Binding-site contacts:
Ligand atom C1 contacts residue PRO102 of chain 1.B at 3.9 Å (hydrophobic).
Ligand atom C6 contacts residue TYR99 of chain 1.B at 3.4 Å (hydrophobic).
Ligand atom C21 contacts residue TYR40 of chain 1.A at 3.7 Å (hydrophobic).
Ligand atom C18 contacts residue TRP101 of chain 1.A at 4.0 Å (hydrophobic).
Ligand atom C21 contacts residue LEU93 of chain 1.A at 3.8 Å (hydrophobic).
Ligand atom C1 contacts residue TYR99 of chain 1.B at 4.0 Å (hydrophobic).
Ligand atom C13 contacts residue LEU54 of chain 1.A at 4.0 Å (hydrophobic).
Ligand atom C8 contacts residue TYR99 of chain 1.B at 4.1 Å (hydrophobic).
Ligand atom C7 contacts residue TYR36 of chain 1.A at 3.9 Å (hydrophobic).
Ligand atom C14 contacts residue GLU97 of chain 1.B at 3.5 Å.
Ligand atom C21 contacts residue HIS38 of chain 1.A at 3.9 Å.
Ligand atom C11 contacts residue LEU54 of chain 1.A at 3.7 Å (hydrophobic).
Ligand atom O3 contacts residue HIS38 of chain 1.A at 3.3 Å (h-bond).
Ligand atom C29 contacts residue HIS38 of chain 1.A at 3.7 Å.
Ligand atom C18 contacts residue LEU93 of chain 1.A at 4.1 Å (hydrophobic).
Ligand atom C14 contacts residue TYR40 of chain 1.A at 3.4 Å (hydrophobic).
Ligand atom O3 contacts residue SER95 of chain 1.A at 3.1 Å (h-bond).
Ligand atom O7 contacts residue TYR99 of chain 1.B at 3.2 Å.
Ligand atom O1 contacts residue HIS38 of chain 1.A at 3.6 Å.
Ligand atom O7 contacts residue SER101 of chain 1.B at 3.3 Å (h-bond).
Ligand atom C14 contacts residue ASP105 of chain 1.B at 3.4 Å.
Ligand atom C5 contacts residue GLU97 of chain 1.A at 3.7 Å.
Ligand atom C7 contacts residue GLU97 of chain 1.A at 3.7 Å.
Ligand atom O3 contacts residue GLU97 of chain 1.A at 3.7 Å.
Ligand atom C2 contacts residue HIS38 of chain 1.A at 3.6 Å.
Ligand atom C24 contacts residue TYR40 of chain 1.A at 4.1 Å (hydrophobic).
Ligand atom C26 contacts residue TYR53 of chain 1.A at 3.9 Å (hydrophobic).
Ligand atom C13 contacts residue PRO102 of chain 1.B at 3.7 Å (hydrophobic).
Ligand atom O7 contacts residue PRO102 of chain 1.B at 3.5 Å (h-bond).
Ligand atom C5 contacts residue TYR36 of chain 1.A at 3.5 Å (hydrophobic).
Ligand atom C10 contacts residue TYR99 of chain 1.B at 4.0 Å (hydrophobic).
Ligand atom C2 contacts residue ARG96 of chain 1.A at 3.9 Å.
Ligand atom C26 contacts residue HIS38 of chain 1.A at 4.0 Å.
Ligand atom O5 contacts residue GLU97 of chain 1.A at 3.5 Å (salt-bridge).
Ligand atom C11 contacts residue PRO102 of chain 1.B at 3.9 Å (hydrophobic).
Ligand atom C1 contacts residue TYR32 of chain 1.B at 3.9 Å (hydrophobic).
Ligand atom C14 contacts residue TYR99 of chain 1.B at 3.8 Å (hydrophobic).
Ligand atom C18 contacts residue SER95 of chain 1.A at 3.3 Å.
Ligand atom O3 contacts residue ARG96 of chain 1.A at 3.0 Å (salt-bridge).
Ligand atom O5 contacts residue TYR99 of chain 1.B at 3.4 Å.

Sequence of chain 1.A:
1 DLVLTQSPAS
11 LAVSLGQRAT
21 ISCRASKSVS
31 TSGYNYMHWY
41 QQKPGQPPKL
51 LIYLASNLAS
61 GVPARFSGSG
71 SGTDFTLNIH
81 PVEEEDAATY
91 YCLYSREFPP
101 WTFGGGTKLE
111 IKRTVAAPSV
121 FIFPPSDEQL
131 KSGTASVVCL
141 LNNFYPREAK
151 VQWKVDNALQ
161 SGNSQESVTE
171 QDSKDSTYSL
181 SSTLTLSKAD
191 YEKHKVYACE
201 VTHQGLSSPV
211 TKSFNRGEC

Sequence of chain 1.B:
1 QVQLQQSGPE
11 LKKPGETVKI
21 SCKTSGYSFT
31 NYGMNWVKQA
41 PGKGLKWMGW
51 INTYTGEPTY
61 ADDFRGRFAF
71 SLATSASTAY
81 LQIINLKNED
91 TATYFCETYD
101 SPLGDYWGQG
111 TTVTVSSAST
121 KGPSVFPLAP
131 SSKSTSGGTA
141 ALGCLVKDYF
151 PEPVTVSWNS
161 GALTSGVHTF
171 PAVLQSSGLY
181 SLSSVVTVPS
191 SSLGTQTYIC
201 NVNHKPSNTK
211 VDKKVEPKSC

The small molecule below binds the protein below.
Small molecule (SMILES): COC(=O)[C@H]1[C@@H](OC(=O)c2ccccc2)C[C@@H]2CC[C@H]1N2C